This small molecule binds to this protein.
Small molecule (SMILES): O=C(N[C@H](Cc1c[nH]c2ccccc12)C(=O)Nc1ccncc1)c1ccc(N2CCN(c3ccc(F)c(F)c3)CC2)cc1F

Sequence of chain 2.A:
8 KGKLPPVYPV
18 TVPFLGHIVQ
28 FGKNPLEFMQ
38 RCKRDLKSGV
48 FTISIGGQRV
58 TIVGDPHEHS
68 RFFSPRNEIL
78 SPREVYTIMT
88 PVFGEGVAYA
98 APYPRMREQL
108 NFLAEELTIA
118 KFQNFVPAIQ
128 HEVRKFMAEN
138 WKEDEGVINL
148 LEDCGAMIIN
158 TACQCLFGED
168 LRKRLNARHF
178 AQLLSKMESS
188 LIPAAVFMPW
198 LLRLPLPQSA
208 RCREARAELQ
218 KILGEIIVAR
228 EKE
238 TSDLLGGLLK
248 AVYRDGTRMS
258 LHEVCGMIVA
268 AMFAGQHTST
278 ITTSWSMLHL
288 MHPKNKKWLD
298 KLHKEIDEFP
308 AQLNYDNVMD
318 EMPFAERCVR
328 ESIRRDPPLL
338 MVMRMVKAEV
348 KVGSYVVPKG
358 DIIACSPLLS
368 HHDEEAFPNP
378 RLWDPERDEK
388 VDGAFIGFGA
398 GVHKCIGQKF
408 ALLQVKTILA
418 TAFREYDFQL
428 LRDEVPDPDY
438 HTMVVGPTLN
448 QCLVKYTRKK

Binding-site contacts:
Ligand atom C7 contacts residue MET440 of chain 2.A at 3.8 Å (hydrophobic).
Ligand atom C24 contacts residue MET86 of chain 2.A at 3.5 Å (hydrophobic).
Ligand atom C contacts residue LEU336 of chain 2.A at 3.9 Å (hydrophobic).
Ligand atom F1 contacts residue VAL57 of chain 2.A at 3.9 Å.
Ligand atom C32 contacts residue TYR96 of chain 2.A at 3.8 Å (hydrophobic).
Ligand atom C19 contacts residue MET340 of chain 2.A at 3.5 Å (hydrophobic).
Ligand atom O1 contacts residue ALA271 of chain 2.A at 3.7 Å.
Ligand atom O1 contacts residue PHE270 of chain 2.A at 3.7 Å.
Ligand atom C4 contacts residue LEU336 of chain 2.A at 3.8 Å (hydrophobic).
Ligand atom C18 contacts residue MET340 of chain 2.A at 3.6 Å (hydrophobic).
Ligand atom C29 contacts residue PHE90 of chain 2.A at 3.8 Å (hydrophobic).
Ligand atom O contacts residue MET440 of chain 2.A at 3.5 Å.
Ligand atom F contacts residue PHE28 of chain 2.A at 3.4 Å.
Ligand atom N contacts residue HEM1 of chain 2.B at 2.2 Å.
Ligand atom F1 contacts residue MET338 of chain 2.A at 3.6 Å.
Ligand atom O contacts residue VAL441 of chain 2.A at 3.5 Å.
Ligand atom C17 contacts residue MET338 of chain 2.A at 3.7 Å (hydrophobic).
Ligand atom C24 contacts residue PHE270 of chain 2.A at 3.9 Å (hydrophobic).
Ligand atom C26 contacts residue MET86 of chain 2.A at 3.8 Å (hydrophobic).
Ligand atom C21 contacts residue MET340 of chain 2.A at 3.8 Å (hydrophobic).
Ligand atom C16 contacts residue PHE28 of chain 2.A at 3.8 Å (hydrophobic).
Ligand atom C1 contacts residue ALA271 of chain 2.A at 3.5 Å (hydrophobic).
Ligand atom C2 contacts residue HEM1 of chain 2.B at 3.1 Å.
Ligand atom C19 contacts residue MET338 of chain 2.A at 3.6 Å (hydrophobic).
Ligand atom C3 contacts residue LEU336 of chain 2.A at 3.8 Å (hydrophobic).
Ligand atom F2 contacts residue TYR83 of chain 2.A at 3.7 Å.
Ligand atom C30 contacts residue ALA271 of chain 2.A at 3.9 Å (hydrophobic).
Ligand atom C1 contacts residue HEM1 of chain 2.B at 3.1 Å.
Ligand atom C10 contacts residue MET440 of chain 2.A at 3.3 Å (hydrophobic).
Ligand atom C13 contacts residue PHE28 of chain 2.A at 4.0 Å (hydrophobic).
Ligand atom C26 contacts residue TYR83 of chain 2.A at 3.9 Å (hydrophobic).
Ligand atom C contacts residue ALA271 of chain 2.A at 3.5 Å (hydrophobic).
Ligand atom C2 contacts residue LEU336 of chain 2.A at 3.9 Å (hydrophobic).
Ligand atom N5 contacts residue TYR83 of chain 2.A at 3.9 Å.
Ligand atom F2 contacts residue ILE85 of chain 2.A at 3.8 Å.
Ligand atom C18 contacts residue MET338 of chain 2.A at 3.5 Å (hydrophobic).
Ligand atom C15 contacts residue PHE28 of chain 2.A at 3.5 Å (hydrophobic).
Ligand atom C31 contacts residue HEM1 of chain 2.B at 3.9 Å.
Ligand atom C9 contacts residue MET440 of chain 2.A at 3.3 Å (hydrophobic).
Ligand atom F contacts residue ILE52 of chain 2.A at 3.9 Å.

Sequence of chain 1.A:
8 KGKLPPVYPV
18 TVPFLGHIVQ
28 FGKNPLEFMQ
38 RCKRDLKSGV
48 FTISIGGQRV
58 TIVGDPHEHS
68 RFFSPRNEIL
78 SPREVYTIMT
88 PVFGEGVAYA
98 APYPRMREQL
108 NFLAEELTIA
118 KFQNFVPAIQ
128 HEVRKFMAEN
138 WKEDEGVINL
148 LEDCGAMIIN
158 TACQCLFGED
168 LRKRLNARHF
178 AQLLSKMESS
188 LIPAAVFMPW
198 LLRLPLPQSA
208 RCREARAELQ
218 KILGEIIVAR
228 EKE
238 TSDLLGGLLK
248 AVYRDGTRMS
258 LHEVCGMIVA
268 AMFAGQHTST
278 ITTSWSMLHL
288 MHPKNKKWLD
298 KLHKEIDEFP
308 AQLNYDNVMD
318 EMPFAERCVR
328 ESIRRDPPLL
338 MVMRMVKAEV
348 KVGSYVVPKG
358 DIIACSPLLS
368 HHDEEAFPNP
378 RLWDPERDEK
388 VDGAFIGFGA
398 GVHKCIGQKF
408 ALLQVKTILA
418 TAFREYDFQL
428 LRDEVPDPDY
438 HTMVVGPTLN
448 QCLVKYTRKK